Sequence of chain 2.A:
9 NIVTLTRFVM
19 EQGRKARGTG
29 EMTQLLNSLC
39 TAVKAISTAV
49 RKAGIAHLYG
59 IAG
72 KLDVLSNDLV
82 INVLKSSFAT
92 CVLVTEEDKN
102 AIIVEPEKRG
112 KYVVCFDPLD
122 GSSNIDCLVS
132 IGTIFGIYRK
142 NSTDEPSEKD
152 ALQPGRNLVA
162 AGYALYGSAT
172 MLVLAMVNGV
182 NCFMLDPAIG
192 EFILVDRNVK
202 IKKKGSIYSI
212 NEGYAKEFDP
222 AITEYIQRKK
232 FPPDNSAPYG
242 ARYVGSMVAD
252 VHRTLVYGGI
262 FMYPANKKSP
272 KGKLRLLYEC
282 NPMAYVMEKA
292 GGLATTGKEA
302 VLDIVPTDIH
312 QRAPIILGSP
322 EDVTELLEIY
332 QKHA

The small molecule below binds the protein below.
Small molecule (SMILES): O=P(O)(O)OC[C@@H]1O[C@H](COP(=O)(O)O)[C@@H](O)[C@@H]1O

Binding-site contacts:
Ligand atom O6 contacts residue LYS274 of chain 2.B at 2.7 Å (salt-bridge).
Ligand atom C3 contacts residue ASP121 of chain 2.B at 3.8 Å.
Ligand atom O6P contacts residue LYS274 of chain 2.B at 3.6 Å (salt-bridge).
Ligand atom C6 contacts residue TYR264 of chain 2.B at 3.7 Å (hydrophobic).
Ligand atom O6P contacts residue TYR264 of chain 2.B at 2.6 Å (h-bond).
Ligand atom O6P contacts residue TYR215 of chain 2.B at 2.8 Å (h-bond).
Ligand atom P2 contacts residue ASN212 of chain 2.B at 3.9 Å.
Ligand atom O5P contacts residue TYR244 of chain 2.B at 2.8 Å (h-bond).
Ligand atom O1 contacts residue MN1 of chain 2.G at 3.6 Å.
Ligand atom O5P contacts residue ARG243 of chain 2.A at 3.8 Å.
Ligand atom C5 contacts residue LYS274 of chain 2.B at 3.8 Å.
Ligand atom O5 contacts residue LYS274 of chain 2.B at 2.8 Å (salt-bridge).
Ligand atom P1 contacts residue ASP121 of chain 2.B at 3.8 Å.
Ligand atom P2 contacts residue LYS274 of chain 2.B at 3.6 Å.
Ligand atom C2 contacts residue LYS274 of chain 2.B at 3.7 Å.
Ligand atom O3 contacts residue ASP121 of chain 2.B at 2.7 Å (salt-bridge).
Ligand atom O4P contacts residue ASN212 of chain 2.B at 3.8 Å.
Ligand atom C1 contacts residue LYS274 of chain 2.B at 3.8 Å.
Ligand atom C4 contacts residue MET248 of chain 2.B at 3.6 Å (hydrophobic).
Ligand atom P2 contacts residue TYR264 of chain 2.B at 3.6 Å.
Ligand atom O1P contacts residue GLU97 of chain 2.B at 3.0 Å (salt-bridge).
Ligand atom C6 contacts residue LYS274 of chain 2.B at 3.7 Å.
Ligand atom O1 contacts residue ASP121 of chain 2.B at 3.1 Å (salt-bridge).
Ligand atom O1 contacts residue GLY122 of chain 2.B at 3.6 Å.
Ligand atom C4 contacts residue GLY246 of chain 2.B at 3.8 Å.
Ligand atom C6 contacts residue TYR244 of chain 2.B at 3.4 Å (hydrophobic).
Ligand atom C3 contacts residue LEU275 of chain 2.B at 3.9 Å (hydrophobic).
Ligand atom O3 contacts residue MET248 of chain 2.B at 3.0 Å (h-bond).
Ligand atom O6 contacts residue TYR264 of chain 2.B at 3.7 Å.
Ligand atom O5P contacts residue ASN212 of chain 2.B at 3.0 Å (h-bond).
Ligand atom O5P contacts residue TYR264 of chain 2.B at 3.6 Å.
Ligand atom C3 contacts residue MET248 of chain 2.B at 3.8 Å (hydrophobic).
Ligand atom O3 contacts residue SER247 of chain 2.B at 3.7 Å.
Ligand atom C5 contacts residue TYR264 of chain 2.B at 3.9 Å (hydrophobic).
Ligand atom P1 contacts residue MN1 of chain 2.G at 3.5 Å.
Ligand atom O1P contacts residue GLY122 of chain 2.B at 3.8 Å.
Ligand atom O4P contacts residue ARG243 of chain 2.A at 2.9 Å (salt-bridge).
Ligand atom O4 contacts residue MET248 of chain 2.B at 3.3 Å (h-bond).
Ligand atom O1P contacts residue ASP121 of chain 2.B at 3.3 Å (salt-bridge).
Ligand atom O1P contacts residue MN1 of chain 2.G at 2.4 Å.

Sequence of chain 2.B:
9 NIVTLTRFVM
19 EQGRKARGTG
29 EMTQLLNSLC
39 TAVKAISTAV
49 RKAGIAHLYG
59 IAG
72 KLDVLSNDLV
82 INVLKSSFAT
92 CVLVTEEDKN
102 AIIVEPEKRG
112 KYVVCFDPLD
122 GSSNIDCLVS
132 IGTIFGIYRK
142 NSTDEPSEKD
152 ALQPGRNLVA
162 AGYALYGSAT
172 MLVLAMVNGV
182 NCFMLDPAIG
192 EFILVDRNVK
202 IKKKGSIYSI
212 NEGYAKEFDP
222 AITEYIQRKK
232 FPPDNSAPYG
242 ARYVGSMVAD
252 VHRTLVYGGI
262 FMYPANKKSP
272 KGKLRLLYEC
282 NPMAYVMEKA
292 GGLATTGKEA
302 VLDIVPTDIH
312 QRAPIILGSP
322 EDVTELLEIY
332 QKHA